A small-molecule ligand and the protein it binds are described below.
Small molecule (SMILES): CC(=O)CC(C)=O

Sequence of chain 1.A:
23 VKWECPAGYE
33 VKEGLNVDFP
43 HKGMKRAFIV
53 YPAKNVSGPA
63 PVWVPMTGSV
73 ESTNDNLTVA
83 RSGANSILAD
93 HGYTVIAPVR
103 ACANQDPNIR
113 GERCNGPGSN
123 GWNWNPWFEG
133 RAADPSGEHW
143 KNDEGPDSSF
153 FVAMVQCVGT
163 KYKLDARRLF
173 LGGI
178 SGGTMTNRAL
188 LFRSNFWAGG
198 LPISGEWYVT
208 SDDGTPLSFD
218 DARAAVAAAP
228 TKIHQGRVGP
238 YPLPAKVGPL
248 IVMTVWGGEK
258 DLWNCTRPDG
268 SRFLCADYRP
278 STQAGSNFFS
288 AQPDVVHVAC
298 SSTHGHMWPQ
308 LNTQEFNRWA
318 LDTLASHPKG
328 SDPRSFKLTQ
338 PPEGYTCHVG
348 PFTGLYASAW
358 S

Binding-site contacts:
Ligand atom C4 contacts residue TRP126 of chain 1.A at 3.9 Å (hydrophobic).
Ligand atom C1 contacts residue OCS177 of chain 1.A at 3.5 Å.
Ligand atom C2 contacts residue ALA273 of chain 1.A at 4.5 Å (hydrophobic).
Ligand atom C4 contacts residue CYS272 of chain 1.A at 4.3 Å (hydrophobic).
Ligand atom C1 contacts residue TRP126 of chain 1.A at 3.7 Å (hydrophobic).
Ligand atom C5 contacts residue TRP126 of chain 1.A at 4.2 Å (hydrophobic).
Ligand atom C3 contacts residue TRP126 of chain 1.A at 3.8 Å (hydrophobic).
Ligand atom C2 contacts residue TYR275 of chain 1.A at 4.1 Å (hydrophobic).
Ligand atom O2 contacts residue TYR275 of chain 1.A at 4.1 Å.
Ligand atom C2 contacts residue TRP260 of chain 1.A at 4.2 Å (hydrophobic).
Ligand atom C4 contacts residue CYS262 of chain 1.A at 4.3 Å (hydrophobic).
Ligand atom O2 contacts residue ALA273 of chain 1.A at 4.5 Å.
Ligand atom C5 contacts residue CYS272 of chain 1.A at 3.8 Å (hydrophobic).
Ligand atom C1 contacts residue TYR275 of chain 1.A at 3.6 Å (hydrophobic).
Ligand atom C4 contacts residue ASN125 of chain 1.A at 4.2 Å.
Ligand atom C1 contacts residue TRP260 of chain 1.A at 3.5 Å (hydrophobic).
Ligand atom C5 contacts residue CYS262 of chain 1.A at 3.8 Å (hydrophobic).
Ligand atom C3 contacts residue TRP260 of chain 1.A at 4.0 Å (hydrophobic).
Ligand atom O2 contacts residue GLU203 of chain 1.A at 4.0 Å.
Ligand atom C2 contacts residue TRP126 of chain 1.A at 3.9 Å (hydrophobic).
Ligand atom O2 contacts residue TYR205 of chain 1.A at 3.9 Å.
Ligand atom C3 contacts residue CYS272 of chain 1.A at 3.8 Å (hydrophobic).
Ligand atom O4 contacts residue TYR205 of chain 1.A at 3.6 Å.
Ligand atom C3 contacts residue CYS262 of chain 1.A at 3.8 Å (hydrophobic).
Ligand atom O4 contacts residue TRP126 of chain 1.A at 4.0 Å.
Ligand atom O4 contacts residue ASN125 of chain 1.A at 3.2 Å (h-bond).
Ligand atom C1 contacts residue SER71 of chain 1.A at 4.4 Å.
Ligand atom O2 contacts residue TRP126 of chain 1.A at 4.4 Å.